Binding-site contacts:
Ligand atom N9 contacts residue ASN135 of chain 1.D at 3.5 Å (h-bond).
Ligand atom O11 contacts residue GLU78 of chain 1.D at 3.5 Å (salt-bridge).
Ligand atom C5 contacts residue CYS260 of chain 1.D at 3.7 Å (hydrophobic).
Ligand atom C8 contacts residue ASN135 of chain 1.D at 3.5 Å.
Ligand atom N7 contacts residue ILE411 of chain 1.D at 3.6 Å.
Ligand atom C3 contacts residue ILE411 of chain 1.D at 3.6 Å (hydrophobic).
Ligand atom N7 contacts residue HIS430 of chain 1.D at 3.3 Å.
Ligand atom C17 contacts residue ILE408 of chain 1.D at 3.7 Å (hydrophobic).
Ligand atom C17 contacts residue GLU78 of chain 1.D at 3.7 Å.
Ligand atom C15 contacts residue GLU78 of chain 1.D at 3.2 Å.
Ligand atom C15 contacts residue TYR132 of chain 1.D at 3.6 Å (hydrophobic).
Ligand atom C5 contacts residue LEU136 of chain 1.D at 3.7 Å (hydrophobic).
Ligand atom O12 contacts residue TYR82 of chain 1.D at 3.4 Å.
Ligand atom C13 contacts residue GLN139 of chain 1.D at 3.7 Å.
Ligand atom C18 contacts residue TYR82 of chain 1.D at 3.6 Å (hydrophobic).
Ligand atom C14 contacts residue GLU78 of chain 1.D at 3.1 Å.
Ligand atom C2 contacts residue ILE411 of chain 1.D at 3.4 Å (hydrophobic).
Ligand atom C18 contacts residue GLU78 of chain 1.D at 3.7 Å.
Ligand atom S10 contacts residue GLU78 of chain 1.D at 3.7 Å.
Ligand atom C1 contacts residue PHE418 of chain 1.D at 3.4 Å (hydrophobic).
Ligand atom C6 contacts residue NAD1 of chain 1.V at 3.8 Å.
Ligand atom C6 contacts residue LEU136 of chain 1.D at 3.5 Å (hydrophobic).
Ligand atom S10 contacts residue ASN135 of chain 1.D at 3.5 Å (h-bond).
Ligand atom O11 contacts residue GLU79 of chain 1.D at 3.8 Å.
Ligand atom C13 contacts residue ASN135 of chain 1.D at 3.7 Å.
Ligand atom C13 contacts residue TYR82 of chain 1.D at 3.6 Å (hydrophobic).
Ligand atom C1 contacts residue ILE411 of chain 1.D at 3.7 Å (hydrophobic).
Ligand atom C3 contacts residue ASN135 of chain 1.D at 3.8 Å.
Ligand atom C19 contacts residue GLU78 of chain 1.D at 3.4 Å.
Ligand atom N7 contacts residue ASN135 of chain 1.D at 3.8 Å.
Ligand atom F20 contacts residue ILE408 of chain 1.D at 3.3 Å.
Ligand atom C19 contacts residue TYR82 of chain 1.D at 3.4 Å (hydrophobic).
Ligand atom O12 contacts residue ASN135 of chain 1.D at 2.7 Å (h-bond).
Ligand atom O12 contacts residue GLU79 of chain 1.D at 3.5 Å (salt-bridge).
Ligand atom C6 contacts residue CYS260 of chain 1.D at 3.5 Å (hydrophobic).
Ligand atom O11 contacts residue ASN135 of chain 1.D at 3.4 Å.
Ligand atom F20 contacts residue MET254 of chain 1.D at 3.5 Å.
Ligand atom C16 contacts residue GLU78 of chain 1.D at 3.5 Å.
Ligand atom C1 contacts residue LEU136 of chain 1.D at 3.7 Å (hydrophobic).
Ligand atom O11 contacts residue TYR132 of chain 1.D at 3.5 Å.

This small molecule binds to this protein.
Small molecule (SMILES): Cc1nc2ccccc2n1S(=O)(=O)c1ccc(F)cc1

Sequence of chain 1.D:
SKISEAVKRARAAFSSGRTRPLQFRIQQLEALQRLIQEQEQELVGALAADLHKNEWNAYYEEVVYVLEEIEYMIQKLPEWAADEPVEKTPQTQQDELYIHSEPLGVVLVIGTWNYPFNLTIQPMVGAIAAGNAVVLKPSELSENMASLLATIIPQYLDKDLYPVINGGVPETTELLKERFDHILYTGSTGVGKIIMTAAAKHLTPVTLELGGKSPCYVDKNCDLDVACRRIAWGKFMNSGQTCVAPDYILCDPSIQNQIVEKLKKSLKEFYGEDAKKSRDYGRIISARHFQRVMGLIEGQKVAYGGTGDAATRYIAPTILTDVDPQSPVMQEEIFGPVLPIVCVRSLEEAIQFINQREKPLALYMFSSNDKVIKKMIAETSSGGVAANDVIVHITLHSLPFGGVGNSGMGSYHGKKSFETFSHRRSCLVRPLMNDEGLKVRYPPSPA